Sequence of chain 1.C:
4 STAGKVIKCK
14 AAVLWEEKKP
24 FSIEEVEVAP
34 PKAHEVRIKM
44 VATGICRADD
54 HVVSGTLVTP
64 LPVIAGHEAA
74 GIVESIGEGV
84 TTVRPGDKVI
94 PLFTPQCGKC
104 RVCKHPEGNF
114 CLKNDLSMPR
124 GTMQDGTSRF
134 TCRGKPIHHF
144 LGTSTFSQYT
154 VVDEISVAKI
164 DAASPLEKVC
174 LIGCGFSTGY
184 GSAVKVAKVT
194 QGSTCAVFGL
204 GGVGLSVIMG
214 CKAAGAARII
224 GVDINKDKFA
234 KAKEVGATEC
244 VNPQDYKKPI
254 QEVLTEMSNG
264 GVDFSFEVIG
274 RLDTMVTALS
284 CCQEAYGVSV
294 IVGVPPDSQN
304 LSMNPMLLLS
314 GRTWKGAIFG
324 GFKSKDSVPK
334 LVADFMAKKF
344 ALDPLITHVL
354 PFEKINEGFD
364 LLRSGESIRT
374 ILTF

This protein binds this small molecule.
Small molecule (SMILES): O=CNC1CCCCC1

Sequence of chain 1.A:
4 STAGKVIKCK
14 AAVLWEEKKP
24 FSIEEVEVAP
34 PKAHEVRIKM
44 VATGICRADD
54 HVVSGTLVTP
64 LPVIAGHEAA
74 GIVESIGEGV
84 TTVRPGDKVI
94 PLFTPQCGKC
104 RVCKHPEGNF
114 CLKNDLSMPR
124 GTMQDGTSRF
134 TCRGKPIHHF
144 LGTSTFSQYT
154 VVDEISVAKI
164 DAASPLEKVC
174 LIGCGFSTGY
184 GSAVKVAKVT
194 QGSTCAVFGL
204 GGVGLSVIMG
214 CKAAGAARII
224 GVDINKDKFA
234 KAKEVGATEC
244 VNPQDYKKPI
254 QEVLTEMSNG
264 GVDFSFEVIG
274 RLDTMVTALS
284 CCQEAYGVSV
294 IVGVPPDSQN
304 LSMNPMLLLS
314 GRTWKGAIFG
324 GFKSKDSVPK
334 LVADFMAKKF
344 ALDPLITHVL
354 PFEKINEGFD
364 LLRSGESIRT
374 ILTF

Binding-site contacts:
Ligand atom C5 contacts residue LEU119 of chain 1.A at 4.0 Å (hydrophobic).
Ligand atom O9 contacts residue CYS49 of chain 1.A at 3.5 Å (h-bond).
Ligand atom O9 contacts residue HIS70 of chain 1.A at 3.0 Å (h-bond).
Ligand atom C7 contacts residue NAI1 of chain 1.G at 3.8 Å.
Ligand atom C7 contacts residue PHE96 of chain 1.A at 3.7 Å (hydrophobic).
Ligand atom C3 contacts residue VAL297 of chain 1.A at 3.5 Å (hydrophobic).
Ligand atom C2 contacts residue NAI1 of chain 1.G at 3.6 Å.
Ligand atom N8 contacts residue PHE96 of chain 1.A at 3.4 Å.
Ligand atom C2 contacts residue ILE321 of chain 1.A at 4.2 Å (hydrophobic).
Ligand atom N8 contacts residue ALA51 of chain 1.A at 4.2 Å.
Ligand atom C3 contacts residue ILE321 of chain 1.A at 3.7 Å (hydrophobic).
Ligand atom C4 contacts residue LEU312 of chain 1.C at 4.1 Å (hydrophobic).
Ligand atom O9 contacts residue ALA51 of chain 1.A at 3.2 Å.
Ligand atom C1 contacts residue NAI1 of chain 1.G at 4.1 Å.
Ligand atom C7 contacts residue ZN1 of chain 1.E at 2.7 Å.
Ligand atom C4 contacts residue ILE321 of chain 1.A at 4.3 Å (hydrophobic).
Ligand atom O9 contacts residue ZN1 of chain 1.E at 2.0 Å.
Ligand atom N8 contacts residue NAI1 of chain 1.G at 4.2 Å.
Ligand atom C1 contacts residue ALA51 of chain 1.A at 4.0 Å (hydrophobic).
Ligand atom C7 contacts residue HIS70 of chain 1.A at 3.1 Å.
Ligand atom C6 contacts residue LEU119 of chain 1.A at 4.4 Å (hydrophobic).
Ligand atom C4 contacts residue LEU119 of chain 1.A at 3.6 Å (hydrophobic).
Ligand atom C7 contacts residue ALA51 of chain 1.A at 3.9 Å (hydrophobic).
Ligand atom N8 contacts residue LEU144 of chain 1.A at 4.1 Å.
Ligand atom C6 contacts residue ALA51 of chain 1.A at 4.2 Å (hydrophobic).
Ligand atom C5 contacts residue VAL297 of chain 1.A at 3.9 Å (hydrophobic).
Ligand atom O9 contacts residue CYS177 of chain 1.A at 3.3 Å (h-bond).
Ligand atom C2 contacts residue PHE96 of chain 1.A at 3.9 Å (hydrophobic).
Ligand atom C6 contacts residue LEU60 of chain 1.A at 4.2 Å (hydrophobic).
Ligand atom C3 contacts residue LEU119 of chain 1.A at 4.4 Å (hydrophobic).
Ligand atom O9 contacts residue NAI1 of chain 1.G at 3.0 Å.
Ligand atom N8 contacts residue ZN1 of chain 1.E at 4.0 Å.
Ligand atom C5 contacts residue LEU60 of chain 1.A at 3.9 Å (hydrophobic).
Ligand atom C6 contacts residue LEU144 of chain 1.A at 4.2 Å (hydrophobic).
Ligand atom C7 contacts residue CYS177 of chain 1.A at 3.5 Å (hydrophobic).
Ligand atom C3 contacts residue LEU312 of chain 1.C at 3.9 Å (hydrophobic).
Ligand atom C3 contacts residue NAI1 of chain 1.G at 3.7 Å.
Ligand atom N8 contacts residue HIS70 of chain 1.A at 4.2 Å.
Ligand atom C4 contacts residue VAL297 of chain 1.A at 3.7 Å (hydrophobic).
Ligand atom C1 contacts residue PHE96 of chain 1.A at 4.2 Å (hydrophobic).